Sequence of chain 1.B:
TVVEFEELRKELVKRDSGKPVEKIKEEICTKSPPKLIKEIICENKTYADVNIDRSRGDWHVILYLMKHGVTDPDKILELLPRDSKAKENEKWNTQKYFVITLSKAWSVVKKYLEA

Binding-site contacts:
Ligand atom OP1 contacts residue LYS96 of chain 1.B at 2.8 Å (salt-bridge).
Ligand atom O4' contacts residue LEU63 of chain 1.B at 3.5 Å.
Ligand atom OP2 contacts residue HIS60 of chain 1.B at 2.8 Å (h-bond).
Ligand atom C2' contacts residue ASN93 of chain 1.B at 3.4 Å.
Ligand atom O4 contacts residue TYR97 of chain 1.B at 3.6 Å.
Ligand atom O4 contacts residue TYR112 of chain 1.B at 3.4 Å (h-bond).
Ligand atom C4 contacts residue TYR97 of chain 1.B at 3.4 Å (hydrophobic).
Ligand atom O6 contacts residue LYS85 of chain 1.B at 3.4 Å (salt-bridge).
Ligand atom C2' contacts residue TYR97 of chain 1.B at 3.4 Å (hydrophobic).
Ligand atom C5' contacts residue TRP59 of chain 1.B at 3.5 Å (hydrophobic).
Ligand atom OP2 contacts residue LYS96 of chain 1.B at 3.5 Å.
Ligand atom C7 contacts residue ASN93 of chain 1.B at 3.6 Å.
Ligand atom C8 contacts residue ASN93 of chain 1.B at 3.5 Å.
Ligand atom C2 contacts residue TYR97 of chain 1.B at 3.5 Å (hydrophobic).
Ligand atom O4 contacts residue ASN93 of chain 1.B at 3.5 Å (h-bond).
Ligand atom C5 contacts residue TRP92 of chain 1.B at 3.6 Å (hydrophobic).
Ligand atom N2 contacts residue VAL108 of chain 1.B at 3.3 Å.
Ligand atom O2 contacts residue TYR97 of chain 1.B at 3.6 Å.
Ligand atom C6 contacts residue LYS104 of chain 1.B at 3.6 Å.
Ligand atom C5' contacts residue LYS96 of chain 1.B at 3.7 Å.
Ligand atom O3' contacts residue TRP59 of chain 1.B at 3.2 Å (h-bond).
Ligand atom O4' contacts residue TRP59 of chain 1.B at 2.8 Å (h-bond).
Ligand atom C6 contacts residue TRP92 of chain 1.B at 3.6 Å (hydrophobic).
Ligand atom P contacts residue ARG56 of chain 1.B at 3.5 Å.
Ligand atom N3 contacts residue TRP59 of chain 1.B at 3.3 Å.
Ligand atom N3 contacts residue LYS85 of chain 1.B at 3.5 Å.
Ligand atom OP1 contacts residue ARG56 of chain 1.B at 2.8 Å (salt-bridge).
Ligand atom N1 contacts residue TYR97 of chain 1.B at 3.6 Å.
Ligand atom C4' contacts residue TRP59 of chain 1.B at 3.5 Å (hydrophobic).
Ligand atom OP2 contacts residue LYS96 of chain 1.B at 2.8 Å (salt-bridge).
Ligand atom O6 contacts residue LYS104 of chain 1.B at 3.1 Å.
Ligand atom OP2 contacts residue ARG56 of chain 1.B at 3.6 Å (salt-bridge).
Ligand atom O4' contacts residue TRP59 of chain 1.B at 3.4 Å.
Ligand atom C4' contacts residue TRP59 of chain 1.B at 3.4 Å (hydrophobic).
Ligand atom N3 contacts residue TYR97 of chain 1.B at 3.5 Å.
Ligand atom C5' contacts residue HIS60 of chain 1.B at 3.5 Å.
Ligand atom N7 contacts residue ASN93 of chain 1.B at 3.0 Å (h-bond).
Ligand atom C1' contacts residue TRP59 of chain 1.B at 3.7 Å (hydrophobic).
Ligand atom O2 contacts residue SER55 of chain 1.B at 2.7 Å (h-bond).
Ligand atom C5 contacts residue TYR97 of chain 1.B at 3.5 Å (hydrophobic).

The small molecule below binds the protein below.
Small molecule (SMILES): Cc1cn([C@H]2C[C@H](O[P](=O)(O)OC[C@H]3O[C@@H](n4cnc5c(=O)[nH]c(N)nc54)C[C@@H]3O[P](=O)(O)OC[C@H]3O[C@@H](n4cc(C)c(=O)[nH]c4=O)C[C@@H]3O[P](=O)(O)OC[C@H]3O[C@@H](n4cnc5c(=O)[nH]c(N)nc54)C[C@@H]3O[P](=O)(O)OC[C@H]3O[C@@H](n4ccc(N)nc4=O)C[C@@H]3O[P](=O)(O)OC[C@H]3O[C@@H](n4cc(C)c(=O)[nH]c4=O)C[C@@H]3O[P](=O)(O)OC[C@H]3O[C@@H](n4ccc(N)nc4=O)C[C@@H]3O[P](=O)(O)OC[C@H]3O[C@@H](n4cnc5c4NC=NC5N)C[C@@H]3O)[C@@H](CO[P](=O)(O)O[C@H]3C[C@H](n4ccc(N)nc4=O)O[C@@H]3CO)O2)c(=O)[nH]c1=O